Sequence of chain 1.E:
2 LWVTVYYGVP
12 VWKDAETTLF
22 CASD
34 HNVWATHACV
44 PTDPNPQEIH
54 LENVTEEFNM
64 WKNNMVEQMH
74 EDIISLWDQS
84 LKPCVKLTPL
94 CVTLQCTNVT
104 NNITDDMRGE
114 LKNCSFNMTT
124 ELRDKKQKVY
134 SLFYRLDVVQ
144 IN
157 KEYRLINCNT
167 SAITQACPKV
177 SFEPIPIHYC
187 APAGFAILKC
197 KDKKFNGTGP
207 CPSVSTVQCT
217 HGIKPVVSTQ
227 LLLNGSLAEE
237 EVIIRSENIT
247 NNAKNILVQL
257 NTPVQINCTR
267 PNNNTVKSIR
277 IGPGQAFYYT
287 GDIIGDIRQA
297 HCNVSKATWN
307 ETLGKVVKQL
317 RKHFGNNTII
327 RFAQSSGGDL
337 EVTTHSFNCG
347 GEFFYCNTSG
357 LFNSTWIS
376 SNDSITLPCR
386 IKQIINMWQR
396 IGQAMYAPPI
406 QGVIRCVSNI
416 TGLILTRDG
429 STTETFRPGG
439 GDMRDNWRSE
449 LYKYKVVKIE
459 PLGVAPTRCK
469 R

Binding-site contacts:
Ligand atom C5 contacts residue TYR133 of chain 1.E at 4.2 Å (hydrophobic).
Ligand atom C8 contacts residue ASN116 of chain 1.E at 4.5 Å.
Ligand atom C8 contacts residue ASP288 of chain 1.E at 3.6 Å.
Ligand atom C3 contacts residue TYR133 of chain 1.E at 4.1 Å (hydrophobic).
Ligand atom C8 contacts residue LEU135 of chain 1.E at 3.8 Å (hydrophobic).
Ligand atom C7 contacts residue VAL102 of chain 1.E at 4.3 Å (hydrophobic).
Ligand atom O7 contacts residue ASN116 of chain 1.E at 3.2 Å (h-bond).
Ligand atom O7 contacts residue VAL102 of chain 1.E at 4.1 Å.
Ligand atom N2 contacts residue ASN116 of chain 1.E at 3.0 Å (h-bond).
Ligand atom O7 contacts residue ASN104 of chain 1.E at 3.4 Å (h-bond).
Ligand atom C7 contacts residue ASP288 of chain 1.E at 4.3 Å.
Ligand atom C1 contacts residue TYR133 of chain 1.E at 4.0 Å (hydrophobic).
Ligand atom O5 contacts residue TYR133 of chain 1.E at 4.5 Å.
Ligand atom C2 contacts residue ASN116 of chain 1.E at 2.5 Å.
Ligand atom C7 contacts residue ASN116 of chain 1.E at 3.3 Å.
Ligand atom N2 contacts residue ASP288 of chain 1.E at 4.2 Å.
Ligand atom C5 contacts residue ASN116 of chain 1.E at 3.8 Å.
Ligand atom O5 contacts residue ASN116 of chain 1.E at 2.5 Å (h-bond).
Ligand atom C7 contacts residue TYR133 of chain 1.E at 4.1 Å (hydrophobic).
Ligand atom O7 contacts residue TYR133 of chain 1.E at 3.5 Å (h-bond).
Ligand atom C3 contacts residue ASN116 of chain 1.E at 3.9 Å.
Ligand atom C8 contacts residue ASN104 of chain 1.E at 4.2 Å.
Ligand atom C7 contacts residue ASN104 of chain 1.E at 3.9 Å.
Ligand atom O4 contacts residue TYR133 of chain 1.E at 4.0 Å.
Ligand atom C8 contacts residue VAL102 of chain 1.E at 3.7 Å (hydrophobic).
Ligand atom C1 contacts residue ASN116 of chain 1.E at 1.5 Å.
Ligand atom C4 contacts residue ASN116 of chain 1.E at 4.4 Å.
Ligand atom C8 contacts residue TYR133 of chain 1.E at 4.1 Å (hydrophobic).
Ligand atom C7 contacts residue LEU135 of chain 1.E at 4.3 Å (hydrophobic).

The protein below binds the small molecule below.
Small molecule (SMILES): CC(=O)N[C@H]1[C@H](O[C@H]2[C@H](O)[C@@H](NC(C)=O)CO[C@@H]2CO)O[C@H](CO)[C@@H](O)[C@@H]1O